Binding-site contacts:
Ligand atom C1 contacts residue LYS487 of chain 1.B at 4.3 Å.
Ligand atom C1 contacts residue ASN687 of chain 1.B at 1.4 Å.
Ligand atom C5 contacts residue ASN687 of chain 1.B at 3.7 Å.
Ligand atom C4 contacts residue ASN687 of chain 1.B at 4.2 Å.
Ligand atom N2 contacts residue ASN687 of chain 1.B at 2.9 Å (h-bond).
Ligand atom O5 contacts residue ASN687 of chain 1.B at 2.4 Å (h-bond).
Ligand atom C2 contacts residue ASN687 of chain 1.B at 2.5 Å.
Ligand atom C3 contacts residue ASN687 of chain 1.B at 3.8 Å.
Ligand atom O7 contacts residue LYS484 of chain 1.B at 4.1 Å.
Ligand atom C7 contacts residue PRO686 of chain 1.B at 3.6 Å (hydrophobic).
Ligand atom O7 contacts residue PRO686 of chain 1.B at 3.4 Å.
Ligand atom O5 contacts residue LYS487 of chain 1.B at 3.5 Å (salt-bridge).
Ligand atom C7 contacts residue ASN687 of chain 1.B at 3.2 Å.
Ligand atom O7 contacts residue ASN687 of chain 1.B at 2.8 Å (h-bond).
Ligand atom N2 contacts residue PRO686 of chain 1.B at 4.0 Å.
Ligand atom C8 contacts residue PRO686 of chain 1.B at 4.4 Å (hydrophobic).

A protein and the small-molecule ligand that binds it are described below.
Small molecule (SMILES): CC(=O)N[C@@H]1[C@@H](O)[C@H](O)[C@@H](CO)O[C@H]1O

Sequence of chain 1.B:
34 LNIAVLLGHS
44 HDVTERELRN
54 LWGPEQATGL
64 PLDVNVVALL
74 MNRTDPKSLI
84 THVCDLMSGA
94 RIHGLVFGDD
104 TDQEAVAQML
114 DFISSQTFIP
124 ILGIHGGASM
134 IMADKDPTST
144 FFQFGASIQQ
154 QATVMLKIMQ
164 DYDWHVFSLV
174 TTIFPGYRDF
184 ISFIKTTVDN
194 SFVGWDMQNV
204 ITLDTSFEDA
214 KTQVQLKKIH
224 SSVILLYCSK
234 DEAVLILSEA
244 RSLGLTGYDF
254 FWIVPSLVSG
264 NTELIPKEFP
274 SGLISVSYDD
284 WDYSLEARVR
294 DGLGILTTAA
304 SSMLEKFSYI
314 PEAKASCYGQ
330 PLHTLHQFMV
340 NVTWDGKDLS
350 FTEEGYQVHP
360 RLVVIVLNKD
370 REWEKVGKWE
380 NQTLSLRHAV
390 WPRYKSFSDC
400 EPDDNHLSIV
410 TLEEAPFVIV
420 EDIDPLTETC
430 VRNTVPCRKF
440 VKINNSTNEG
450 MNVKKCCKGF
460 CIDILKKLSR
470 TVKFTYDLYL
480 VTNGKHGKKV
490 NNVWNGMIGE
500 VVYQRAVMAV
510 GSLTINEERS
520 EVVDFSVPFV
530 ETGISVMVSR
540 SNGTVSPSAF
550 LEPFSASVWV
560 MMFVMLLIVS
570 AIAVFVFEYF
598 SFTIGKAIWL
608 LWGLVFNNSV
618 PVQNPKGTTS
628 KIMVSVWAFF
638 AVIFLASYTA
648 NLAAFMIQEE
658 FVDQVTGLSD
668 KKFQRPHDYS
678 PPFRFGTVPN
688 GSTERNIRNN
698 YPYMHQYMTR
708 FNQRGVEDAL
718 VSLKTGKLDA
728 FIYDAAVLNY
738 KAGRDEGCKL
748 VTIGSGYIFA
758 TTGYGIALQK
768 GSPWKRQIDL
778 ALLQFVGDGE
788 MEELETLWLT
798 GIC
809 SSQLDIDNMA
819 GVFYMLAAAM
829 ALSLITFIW